Sequence of chain 1.A:
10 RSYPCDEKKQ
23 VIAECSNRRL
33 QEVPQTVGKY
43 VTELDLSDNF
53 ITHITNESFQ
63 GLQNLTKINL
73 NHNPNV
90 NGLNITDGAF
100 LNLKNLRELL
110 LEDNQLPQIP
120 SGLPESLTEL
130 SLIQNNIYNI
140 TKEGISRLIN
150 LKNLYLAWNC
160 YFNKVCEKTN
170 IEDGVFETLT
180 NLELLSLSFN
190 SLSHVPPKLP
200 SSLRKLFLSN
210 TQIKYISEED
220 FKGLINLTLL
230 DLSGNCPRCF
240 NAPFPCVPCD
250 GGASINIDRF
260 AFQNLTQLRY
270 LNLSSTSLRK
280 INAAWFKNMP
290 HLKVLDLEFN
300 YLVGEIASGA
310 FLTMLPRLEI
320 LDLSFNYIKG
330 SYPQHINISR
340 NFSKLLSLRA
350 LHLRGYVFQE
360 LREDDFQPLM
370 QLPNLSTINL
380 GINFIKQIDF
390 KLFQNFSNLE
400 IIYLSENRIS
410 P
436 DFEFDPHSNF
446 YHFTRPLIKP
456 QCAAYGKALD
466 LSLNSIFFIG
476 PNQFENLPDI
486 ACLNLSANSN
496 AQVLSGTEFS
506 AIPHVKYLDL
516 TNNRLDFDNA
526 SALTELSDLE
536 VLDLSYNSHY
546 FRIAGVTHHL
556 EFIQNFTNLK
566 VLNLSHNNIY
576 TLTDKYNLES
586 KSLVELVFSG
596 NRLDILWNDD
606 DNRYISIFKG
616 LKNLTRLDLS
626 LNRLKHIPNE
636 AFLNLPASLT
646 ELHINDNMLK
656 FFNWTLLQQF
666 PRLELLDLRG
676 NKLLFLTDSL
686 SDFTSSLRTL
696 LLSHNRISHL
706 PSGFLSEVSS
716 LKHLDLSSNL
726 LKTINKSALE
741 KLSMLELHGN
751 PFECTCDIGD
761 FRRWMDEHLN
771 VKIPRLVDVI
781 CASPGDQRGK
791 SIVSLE

The protein below binds the small molecule below.
Small molecule (SMILES): CC(=O)N[C@@H]1[C@@H](O)[C@H](O)[C@@H](CO)O[C@H]1O

Binding-site contacts:
Ligand atom O5 contacts residue ASN524 of chain 1.A at 2.0 Å (h-bond).
Ligand atom C3 contacts residue ASN524 of chain 1.A at 3.9 Å.
Ligand atom C4 contacts residue ASN524 of chain 1.A at 4.1 Å.
Ligand atom C1 contacts residue SER500 of chain 1.A at 4.0 Å.
Ligand atom C1 contacts residue ASN524 of chain 1.A at 1.6 Å.
Ligand atom C8 contacts residue ALA525 of chain 1.A at 3.6 Å (hydrophobic).
Ligand atom N2 contacts residue SER526 of chain 1.A at 4.3 Å.
Ligand atom O7 contacts residue ASN524 of chain 1.A at 3.9 Å.
Ligand atom C6 contacts residue ASN524 of chain 1.A at 4.4 Å.
Ligand atom N2 contacts residue ASN524 of chain 1.A at 3.3 Å (h-bond).
Ligand atom C2 contacts residue ASN524 of chain 1.A at 2.6 Å.
Ligand atom C1 contacts residue SER526 of chain 1.A at 4.4 Å.
Ligand atom C8 contacts residue ASN524 of chain 1.A at 3.8 Å.
Ligand atom C7 contacts residue ASN524 of chain 1.A at 3.7 Å.
Ligand atom C5 contacts residue ASN524 of chain 1.A at 3.4 Å.
Ligand atom O5 contacts residue SER500 of chain 1.A at 3.4 Å.
Ligand atom C5 contacts residue SER500 of chain 1.A at 4.1 Å.
Ligand atom C6 contacts residue SER500 of chain 1.A at 4.0 Å.
Ligand atom C7 contacts residue ALA525 of chain 1.A at 4.5 Å (hydrophobic).